Binding-site contacts:
Ligand atom CE1 contacts residue ALA206 of chain 1.A at 3.8 Å (hydrophobic).
Ligand atom O contacts residue ASN207 of chain 1.A at 2.8 Å (h-bond).
Ligand atom CE2 contacts residue VAL40 of chain 6.A at 3.6 Å (hydrophobic).
Ligand atom CZ contacts residue SER38 of chain 1.A at 3.4 Å.
Ligand atom CE1 contacts residue SER38 of chain 1.A at 3.8 Å.
Ligand atom CE3 contacts residue LEU41 of chain 6.A at 3.8 Å (hydrophobic).
Ligand atom CD1 contacts residue ASN74 of chain 6.A at 3.8 Å.
Ligand atom CH2 contacts residue ARG34 of chain 1.A at 3.4 Å.
Ligand atom O contacts residue VAL205 of chain 1.A at 3.6 Å (h-bond).
Ligand atom N contacts residue GLU44 of chain 6.A at 2.8 Å (salt-bridge).
Ligand atom NE1 contacts residue ASN207 of chain 1.A at 3.6 Å.
Ligand atom CE2 contacts residue GLU45 of chain 1.A at 3.8 Å.
Ligand atom CZ contacts residue ALA42 of chain 1.A at 3.6 Å (hydrophobic).
Ligand atom CD1 contacts residue ASN207 of chain 1.A at 3.5 Å.
Ligand atom CZ2 contacts residue ASN74 of chain 6.A at 3.5 Å.
Ligand atom N contacts residue GLU44 of chain 6.A at 3.1 Å (salt-bridge).
Ligand atom C contacts residue VAL205 of chain 1.A at 3.5 Å (hydrophobic).
Ligand atom CB contacts residue GLU44 of chain 6.A at 3.4 Å.
Ligand atom CD2 contacts residue VAL40 of chain 6.A at 3.6 Å (hydrophobic).
Ligand atom CD1 contacts residue SER38 of chain 1.A at 3.6 Å.
Ligand atom C contacts residue GLU44 of chain 6.A at 3.8 Å.
Ligand atom O contacts residue ASN207 of chain 1.A at 3.2 Å (h-bond).
Ligand atom CA contacts residue GLU44 of chain 6.A at 3.7 Å.
Ligand atom O contacts residue ALA206 of chain 1.A at 3.2 Å.
Ligand atom NE1 contacts residue VAL40 of chain 6.A at 3.8 Å.
Ligand atom CB contacts residue ASN49 of chain 6.A at 3.5 Å.
Ligand atom O contacts residue VAL205 of chain 1.A at 3.0 Å (h-bond).
Ligand atom CH2 contacts residue ILE37 of chain 6.A at 3.7 Å (hydrophobic).
Ligand atom CA contacts residue VAL205 of chain 1.A at 3.1 Å (hydrophobic).
Ligand atom CG contacts residue VAL40 of chain 6.A at 3.7 Å (hydrophobic).
Ligand atom CZ2 contacts residue ARG34 of chain 1.A at 3.6 Å.
Ligand atom CD2 contacts residue LEU41 of chain 1.A at 3.7 Å (hydrophobic).
Ligand atom CZ2 contacts residue ASN207 of chain 1.A at 3.6 Å.
Ligand atom CE2 contacts residue ASN207 of chain 1.A at 3.5 Å.
Ligand atom C contacts residue LEU203 of chain 1.A at 3.6 Å (hydrophobic).
Ligand atom NE1 contacts residue ASN74 of chain 6.A at 2.9 Å (h-bond).
Ligand atom N contacts residue VAL205 of chain 1.A at 2.8 Å (h-bond).
Ligand atom CD1 contacts residue VAL40 of chain 6.A at 3.8 Å (hydrophobic).
Ligand atom O contacts residue LYS204 of chain 1.A at 3.8 Å.
Ligand atom CD2 contacts residue GLU45 of chain 1.A at 3.8 Å.

Sequence of chain 1.A:
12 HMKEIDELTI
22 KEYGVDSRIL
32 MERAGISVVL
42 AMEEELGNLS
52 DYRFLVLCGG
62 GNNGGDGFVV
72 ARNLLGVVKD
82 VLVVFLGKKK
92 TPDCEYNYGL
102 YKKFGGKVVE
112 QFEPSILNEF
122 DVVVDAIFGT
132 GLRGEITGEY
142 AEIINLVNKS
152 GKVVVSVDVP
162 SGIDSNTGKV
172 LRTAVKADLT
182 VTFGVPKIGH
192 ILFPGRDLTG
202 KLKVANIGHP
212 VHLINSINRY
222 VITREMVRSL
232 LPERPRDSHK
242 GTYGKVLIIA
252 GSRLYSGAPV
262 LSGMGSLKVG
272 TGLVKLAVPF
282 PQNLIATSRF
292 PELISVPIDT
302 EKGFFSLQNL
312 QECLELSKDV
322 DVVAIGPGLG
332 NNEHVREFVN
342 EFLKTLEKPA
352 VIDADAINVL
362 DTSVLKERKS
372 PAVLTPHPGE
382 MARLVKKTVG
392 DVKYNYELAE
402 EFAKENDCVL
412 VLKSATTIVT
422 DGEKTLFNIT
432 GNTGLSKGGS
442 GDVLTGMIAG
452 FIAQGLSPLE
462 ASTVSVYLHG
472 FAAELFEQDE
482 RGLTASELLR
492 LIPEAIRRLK

Sequence of chain 6.A:
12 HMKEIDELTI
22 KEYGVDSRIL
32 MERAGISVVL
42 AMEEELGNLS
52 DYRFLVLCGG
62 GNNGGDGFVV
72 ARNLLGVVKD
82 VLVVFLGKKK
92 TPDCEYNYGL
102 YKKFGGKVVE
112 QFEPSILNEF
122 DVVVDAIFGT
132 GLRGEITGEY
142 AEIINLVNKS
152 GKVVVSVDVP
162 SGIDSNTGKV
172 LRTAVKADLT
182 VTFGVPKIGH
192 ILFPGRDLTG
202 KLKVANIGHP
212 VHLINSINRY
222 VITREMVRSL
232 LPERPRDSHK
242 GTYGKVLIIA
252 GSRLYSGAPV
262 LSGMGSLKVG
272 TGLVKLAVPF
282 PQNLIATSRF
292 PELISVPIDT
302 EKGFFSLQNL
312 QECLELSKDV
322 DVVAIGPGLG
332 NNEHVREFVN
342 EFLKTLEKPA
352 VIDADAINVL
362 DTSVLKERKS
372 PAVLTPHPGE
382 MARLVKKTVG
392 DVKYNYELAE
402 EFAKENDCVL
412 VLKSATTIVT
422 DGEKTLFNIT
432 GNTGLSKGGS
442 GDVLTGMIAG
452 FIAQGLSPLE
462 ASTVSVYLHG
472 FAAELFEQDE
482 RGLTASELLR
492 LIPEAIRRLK

A protein and the small-molecule ligand that binds it are described below.
Small molecule (SMILES): CC(C)C[C@H](NC(=O)[C@H](CC1=CN=C2C=CC=CC12)NC(=O)[C@H](C)N)C(=O)N[C@@H](Cc1ccccc1)C(=O)N[C@@H](CCC(=O)O)C(=O)N[C@@H](C)C=O